Sequence of chain 1.B:
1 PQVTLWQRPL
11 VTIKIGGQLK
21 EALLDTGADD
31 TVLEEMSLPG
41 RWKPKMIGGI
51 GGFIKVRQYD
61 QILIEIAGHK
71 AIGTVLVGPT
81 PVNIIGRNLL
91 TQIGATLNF

Binding-site contacts:
Ligand atom C7 contacts residue ASP25 of chain 1.A at 3.4 Å.
Ligand atom O6 contacts residue GLY27 of chain 1.A at 3.3 Å.
Ligand atom C25 contacts residue VAL82 of chain 1.A at 3.6 Å (hydrophobic).
Ligand atom C1 contacts residue GLY48 of chain 1.A at 3.1 Å.
Ligand atom C15 contacts residue ASP25 of chain 1.B at 3.2 Å.
Ligand atom O7 contacts residue ILE84 of chain 1.B at 3.6 Å.
Ligand atom C10 contacts residue GLY27 of chain 1.A at 3.5 Å.
Ligand atom C27 contacts residue ASP29 of chain 1.A at 3.5 Å.
Ligand atom O50 contacts residue ASP30 of chain 1.A at 3.1 Å (salt-bridge).
Ligand atom C8 contacts residue GLY27 of chain 1.A at 3.8 Å.
Ligand atom O6 contacts residue ASP25 of chain 1.A at 2.6 Å (salt-bridge).
Ligand atom C19 contacts residue ALA28 of chain 1.B at 3.5 Å (hydrophobic).
Ligand atom C20 contacts residue ASP30 of chain 1.B at 3.4 Å.
Ligand atom C26 contacts residue ASP30 of chain 1.B at 3.4 Å.
Ligand atom O50 contacts residue ALA28 of chain 1.A at 3.7 Å.
Ligand atom C10 contacts residue LEU23 of chain 1.B at 3.7 Å (hydrophobic).
Ligand atom O4 contacts residue ALA28 of chain 1.A at 3.5 Å.
Ligand atom C8 contacts residue ILE84 of chain 1.B at 3.7 Å (hydrophobic).
Ligand atom O1 contacts residue ASP30 of chain 1.B at 3.2 Å (salt-bridge).
Ligand atom O8 contacts residue GLY49 of chain 1.B at 3.2 Å.
Ligand atom C3 contacts residue ASP30 of chain 1.A at 3.8 Å.
Ligand atom C20 contacts residue ALA28 of chain 1.B at 3.6 Å (hydrophobic).
Ligand atom O50 contacts residue ASP29 of chain 1.A at 3.1 Å (salt-bridge).
Ligand atom C5 contacts residue GLY48 of chain 1.A at 3.8 Å.
Ligand atom C23 contacts residue GLY48 of chain 1.B at 3.4 Å.
Ligand atom C5 contacts residue ILE50 of chain 1.B at 3.7 Å (hydrophobic).
Ligand atom C7 contacts residue ASP25 of chain 1.B at 3.2 Å.
Ligand atom C8 contacts residue ASP25 of chain 1.B at 3.3 Å.
Ligand atom C50 contacts residue GLY48 of chain 1.A at 3.1 Å.
Ligand atom O7 contacts residue ILE50 of chain 1.A at 3.5 Å.
Ligand atom C3 contacts residue ALA28 of chain 1.A at 3.8 Å (hydrophobic).
Ligand atom CL1 contacts residue ARG8 of chain 1.B at 3.2 Å.
Ligand atom N1 contacts residue GLY27 of chain 1.A at 3.2 Å (h-bond).
Ligand atom O5 contacts residue ILE50 of chain 1.B at 3.8 Å.
Ligand atom O8 contacts residue ILE50 of chain 1.A at 3.3 Å.
Ligand atom C12 contacts residue VAL82 of chain 1.B at 3.6 Å (hydrophobic).
Ligand atom O9 contacts residue ASP29 of chain 1.A at 2.9 Å (salt-bridge).
Ligand atom O5 contacts residue GLY49 of chain 1.A at 3.8 Å.
Ligand atom O6 contacts residue ASP25 of chain 1.B at 2.5 Å (salt-bridge).
Ligand atom C16 contacts residue GLY27 of chain 1.B at 3.4 Å.

Sequence of chain 1.A:
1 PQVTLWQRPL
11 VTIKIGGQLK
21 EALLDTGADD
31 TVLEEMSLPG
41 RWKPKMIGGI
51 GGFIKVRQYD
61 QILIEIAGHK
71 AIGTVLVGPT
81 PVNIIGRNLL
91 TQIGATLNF

The protein below binds the small molecule below.
Small molecule (SMILES): COc1ccc(S(=O)(=O)N(CC(C)C)C[C@@H](O)[C@H](Cc2ccc(OC)c(Cl)c2)NC(=O)O[C@H]2CO[C@H]3OCC[C@H]32)cc1